Sequence of chain 6.A:
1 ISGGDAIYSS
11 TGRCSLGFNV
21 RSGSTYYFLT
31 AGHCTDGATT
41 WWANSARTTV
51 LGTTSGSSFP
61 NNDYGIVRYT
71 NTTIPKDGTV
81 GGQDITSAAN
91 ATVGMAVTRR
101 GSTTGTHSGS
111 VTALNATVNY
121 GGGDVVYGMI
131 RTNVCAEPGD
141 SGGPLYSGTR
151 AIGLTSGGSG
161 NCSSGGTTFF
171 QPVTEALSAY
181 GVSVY

Binding-site contacts:
Ligand atom C contacts residue GLY139 of chain 6.A at 3.9 Å.
Ligand atom N contacts residue SER141 of chain 6.A at 3.0 Å (h-bond).
Ligand atom CD1 contacts residue GLY158 of chain 6.A at 3.8 Å.
Ligand atom CA contacts residue PRO138 of chain 6.A at 3.8 Å (hydrophobic).
Ligand atom CG contacts residue SER141 of chain 6.A at 3.6 Å.
Ligand atom C contacts residue HIS33 of chain 6.A at 3.7 Å.
Ligand atom OXT contacts residue GOL1 of chain 6.O at 4.2 Å.
Ligand atom CG contacts residue GLY157 of chain 6.A at 4.0 Å.
Ligand atom CD2 contacts residue GOL1 of chain 6.O at 4.0 Å.
Ligand atom CB contacts residue PRO138 of chain 6.A at 3.6 Å (hydrophobic).
Ligand atom OXT contacts residue HIS33 of chain 6.A at 2.7 Å (h-bond).
Ligand atom CB contacts residue SER141 of chain 6.A at 3.1 Å.
Ligand atom CG contacts residue GLU137 of chain 6.A at 3.9 Å.
Ligand atom N contacts residue SER156 of chain 6.A at 4.1 Å.
Ligand atom CA contacts residue SER141 of chain 6.A at 2.4 Å.
Ligand atom CG contacts residue TYR1 of chain 6.I at 1.0 Å (hydrophobic).
Ligand atom CB contacts residue TYR1 of chain 6.I at 0.8 Å (hydrophobic).
Ligand atom CA contacts residue GOL1 of chain 6.O at 3.6 Å.
Ligand atom CD2 contacts residue TYR1 of chain 6.I at 1.7 Å (hydrophobic).
Ligand atom O contacts residue PRO138 of chain 6.A at 3.7 Å.
Ligand atom CD1 contacts residue GLY157 of chain 6.A at 3.7 Å.
Ligand atom CA contacts residue TYR1 of chain 6.I at 0.1 Å (hydrophobic).
Ligand atom CD1 contacts residue ALA136 of chain 6.A at 4.1 Å (hydrophobic).
Ligand atom O contacts residue GLY139 of chain 6.A at 2.8 Å (h-bond).
Ligand atom CD2 contacts residue THR155 of chain 6.A at 3.4 Å.
Ligand atom CD2 contacts residue GLY157 of chain 6.A at 3.3 Å.
Ligand atom O contacts residue TYR1 of chain 6.I at 0.0 Å (h-bond).
Ligand atom CG contacts residue ALA136 of chain 6.A at 4.0 Å (hydrophobic).
Ligand atom CD2 contacts residue SER156 of chain 6.A at 3.4 Å.
Ligand atom CD1 contacts residue TYR1 of chain 6.I at 0.7 Å (hydrophobic).
Ligand atom O contacts residue SER141 of chain 6.A at 2.5 Å (h-bond).
Ligand atom OXT contacts residue SER141 of chain 6.A at 2.3 Å (h-bond).
Ligand atom CD2 contacts residue SER141 of chain 6.A at 3.0 Å.
Ligand atom C contacts residue TYR1 of chain 6.I at 0.0 Å (hydrophobic).
Ligand atom C contacts residue SER141 of chain 6.A at 1.6 Å.
Ligand atom N contacts residue TYR1 of chain 6.I at 0.0 Å (h-bond).
Ligand atom O contacts residue ASP140 of chain 6.A at 3.8 Å.
Ligand atom OXT contacts residue TYR1 of chain 6.I at 0.0 Å (h-bond).
Ligand atom N contacts residue GOL1 of chain 6.O at 2.4 Å (h-bond).
Ligand atom CB contacts residue GLU137 of chain 6.A at 3.4 Å.

The small molecule below binds the protein below.
Small molecule (SMILES): CC(C)C[C@H](N)C(=O)O